A small-molecule ligand and the protein it binds are described below.
Small molecule (SMILES): C=CC[N@@+]1(C)CC[C@]23c4c5ccc(O)c4O[C@H]2C(=O)CC[C@@]3(O)[C@H]1C5

Sequence of chain 1.K:
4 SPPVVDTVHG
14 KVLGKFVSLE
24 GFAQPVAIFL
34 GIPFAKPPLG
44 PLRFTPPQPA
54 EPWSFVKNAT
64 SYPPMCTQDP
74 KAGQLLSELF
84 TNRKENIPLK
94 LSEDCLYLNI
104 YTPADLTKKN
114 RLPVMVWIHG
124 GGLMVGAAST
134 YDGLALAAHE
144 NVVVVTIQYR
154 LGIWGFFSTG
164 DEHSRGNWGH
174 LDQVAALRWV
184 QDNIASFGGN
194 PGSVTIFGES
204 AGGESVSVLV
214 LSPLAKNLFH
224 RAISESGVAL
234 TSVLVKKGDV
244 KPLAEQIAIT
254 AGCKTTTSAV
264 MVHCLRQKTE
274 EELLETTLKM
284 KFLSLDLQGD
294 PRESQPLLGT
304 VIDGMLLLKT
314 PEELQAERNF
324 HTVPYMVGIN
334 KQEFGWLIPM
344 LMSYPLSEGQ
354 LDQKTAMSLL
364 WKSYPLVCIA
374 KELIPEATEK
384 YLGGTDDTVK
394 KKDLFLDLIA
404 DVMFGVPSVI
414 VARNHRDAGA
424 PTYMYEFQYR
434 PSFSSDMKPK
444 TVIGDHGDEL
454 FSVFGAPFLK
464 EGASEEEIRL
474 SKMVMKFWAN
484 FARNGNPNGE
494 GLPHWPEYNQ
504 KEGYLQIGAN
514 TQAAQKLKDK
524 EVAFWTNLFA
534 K

Binding-site contacts:
Ligand atom O1 contacts residue VAL236 of chain 1.K at 2.9 Å.
Ligand atom C6 contacts residue HIS449 of chain 1.K at 3.3 Å.
Ligand atom C3 contacts residue MET406 of chain 1.K at 4.0 Å (hydrophobic).
Ligand atom O3 contacts residue HIS449 of chain 1.K at 2.5 Å (h-bond).
Ligand atom C7 contacts residue GLY125 of chain 1.K at 3.7 Å.
Ligand atom O2 contacts residue ILE341 of chain 1.K at 3.4 Å.
Ligand atom C8 contacts residue GLY124 of chain 1.K at 3.2 Å.
Ligand atom C5 contacts residue HIS449 of chain 1.K at 3.9 Å.
Ligand atom C16 contacts residue LEU344 of chain 1.K at 4.1 Å (hydrophobic).
Ligand atom O1 contacts residue MET406 of chain 1.K at 3.2 Å.
Ligand atom C7 contacts residue SER203 of chain 1.K at 2.6 Å.
Ligand atom C6 contacts residue SER203 of chain 1.K at 3.0 Å.
Ligand atom O3 contacts residue SER203 of chain 1.K at 2.7 Å.
Ligand atom C11 contacts residue GLY125 of chain 1.K at 4.0 Å.
Ligand atom C18 contacts residue LEU286 of chain 1.K at 3.2 Å (hydrophobic).
Ligand atom C16 contacts residue ILE341 of chain 1.K at 3.7 Å (hydrophobic).
Ligand atom C15 contacts residue ILE341 of chain 1.K at 3.4 Å (hydrophobic).
Ligand atom C1 contacts residue GLY125 of chain 1.K at 4.0 Å.
Ligand atom C7 contacts residue GLY124 of chain 1.K at 3.5 Å.
Ligand atom C10 contacts residue GLY125 of chain 1.K at 4.0 Å.
Ligand atom O3 contacts residue GLU202 of chain 1.K at 3.8 Å.
Ligand atom C10 contacts residue GLY124 of chain 1.K at 4.1 Å.
Ligand atom O2 contacts residue PHE407 of chain 1.K at 3.9 Å.
Ligand atom C2 contacts residue VAL236 of chain 1.K at 3.9 Å (hydrophobic).
Ligand atom C19 contacts residue LEU344 of chain 1.K at 3.6 Å (hydrophobic).
Ligand atom C3 contacts residue VAL236 of chain 1.K at 3.9 Å (hydrophobic).
Ligand atom C16 contacts residue MET345 of chain 1.K at 3.6 Å (hydrophobic).
Ligand atom C20 contacts residue LEU344 of chain 1.K at 3.1 Å (hydrophobic).
Ligand atom C8 contacts residue GLY125 of chain 1.K at 2.9 Å.
Ligand atom C5 contacts residue ILE341 of chain 1.K at 3.5 Å (hydrophobic).
Ligand atom C2 contacts residue LEU237 of chain 1.K at 4.1 Å (hydrophobic).
Ligand atom C17 contacts residue LEU286 of chain 1.K at 3.7 Å (hydrophobic).
Ligand atom C17 contacts residue LEU344 of chain 1.K at 3.6 Å (hydrophobic).
Ligand atom N1 contacts residue LEU344 of chain 1.K at 3.9 Å.
Ligand atom C10 contacts residue LEU286 of chain 1.K at 3.2 Å (hydrophobic).
Ligand atom C1 contacts residue LEU300 of chain 1.K at 3.5 Å (hydrophobic).
Ligand atom C8 contacts residue SER203 of chain 1.K at 3.8 Å.
Ligand atom C2 contacts residue LEU300 of chain 1.K at 3.5 Å (hydrophobic).
Ligand atom C18 contacts residue LEU344 of chain 1.K at 4.0 Å (hydrophobic).
Ligand atom C19 contacts residue LEU286 of chain 1.K at 3.7 Å (hydrophobic).